Binding-site contacts:
Ligand atom O7 contacts residue PRO166 of chain 1.A at 3.8 Å.
Ligand atom C7 contacts residue TYR168 of chain 1.A at 4.0 Å (hydrophobic).
Ligand atom O7 contacts residue VAL169 of chain 1.A at 4.3 Å.
Ligand atom O5 contacts residue VAL169 of chain 1.A at 3.4 Å.
Ligand atom C2 contacts residue ASN193 of chain 1.A at 2.4 Å.
Ligand atom O6 contacts residue VAL169 of chain 1.A at 4.1 Å.
Ligand atom C7 contacts residue PRO166 of chain 1.A at 4.3 Å (hydrophobic).
Ligand atom C6 contacts residue SER170 of chain 1.A at 4.4 Å.
Ligand atom O7 contacts residue ASN193 of chain 1.A at 4.0 Å.
Ligand atom C8 contacts residue TYR162 of chain 1.A at 3.8 Å (hydrophobic).
Ligand atom C2 contacts residue VAL169 of chain 1.A at 3.9 Å (hydrophobic).
Ligand atom O5 contacts residue ASN193 of chain 1.A at 2.3 Å (h-bond).
Ligand atom C2 contacts residue TYR168 of chain 1.A at 4.2 Å (hydrophobic).
Ligand atom O7 contacts residue CYS167 of chain 1.A at 3.3 Å (h-bond).
Ligand atom O3 contacts residue TYR168 of chain 1.A at 3.5 Å.
Ligand atom O6 contacts residue ASN193 of chain 1.A at 4.5 Å.
Ligand atom C5 contacts residue VAL169 of chain 1.A at 4.4 Å (hydrophobic).
Ligand atom C8 contacts residue PRO166 of chain 1.A at 4.0 Å (hydrophobic).
Ligand atom C8 contacts residue TYR163 of chain 1.A at 4.1 Å (hydrophobic).
Ligand atom C5 contacts residue ASN193 of chain 1.A at 3.6 Å.
Ligand atom C3 contacts residue ASN193 of chain 1.A at 3.8 Å.
Ligand atom C1 contacts residue ASN193 of chain 1.A at 1.5 Å.
Ligand atom C7 contacts residue CYS161 of chain 1.A at 4.0 Å (hydrophobic).
Ligand atom C1 contacts residue SER170 of chain 1.A at 4.5 Å.
Ligand atom O5 contacts residue SER170 of chain 1.A at 3.6 Å.
Ligand atom O7 contacts residue CYS161 of chain 1.A at 3.3 Å (h-bond).
Ligand atom O7 contacts residue TYR168 of chain 1.A at 2.8 Å (h-bond).
Ligand atom O6 contacts residue SER170 of chain 1.A at 3.2 Å (h-bond).
Ligand atom C3 contacts residue TYR168 of chain 1.A at 4.2 Å (hydrophobic).
Ligand atom C7 contacts residue ASN193 of chain 1.A at 3.7 Å.
Ligand atom O4 contacts residue TYR168 of chain 1.A at 4.0 Å.
Ligand atom C4 contacts residue TYR168 of chain 1.A at 3.6 Å (hydrophobic).
Ligand atom C4 contacts residue VAL169 of chain 1.A at 4.3 Å (hydrophobic).
Ligand atom C1 contacts residue VAL169 of chain 1.A at 3.6 Å (hydrophobic).
Ligand atom C7 contacts residue CYS167 of chain 1.A at 4.4 Å (hydrophobic).
Ligand atom C4 contacts residue ASN193 of chain 1.A at 4.3 Å.
Ligand atom N2 contacts residue ASN193 of chain 1.A at 3.0 Å (h-bond).

This protein binds this small molecule.
Small molecule (SMILES): CC(=O)N[C@@H]1[C@@H](O)[C@H](O)[C@@H](CO)O[C@H]1O

Sequence of chain 1.A:
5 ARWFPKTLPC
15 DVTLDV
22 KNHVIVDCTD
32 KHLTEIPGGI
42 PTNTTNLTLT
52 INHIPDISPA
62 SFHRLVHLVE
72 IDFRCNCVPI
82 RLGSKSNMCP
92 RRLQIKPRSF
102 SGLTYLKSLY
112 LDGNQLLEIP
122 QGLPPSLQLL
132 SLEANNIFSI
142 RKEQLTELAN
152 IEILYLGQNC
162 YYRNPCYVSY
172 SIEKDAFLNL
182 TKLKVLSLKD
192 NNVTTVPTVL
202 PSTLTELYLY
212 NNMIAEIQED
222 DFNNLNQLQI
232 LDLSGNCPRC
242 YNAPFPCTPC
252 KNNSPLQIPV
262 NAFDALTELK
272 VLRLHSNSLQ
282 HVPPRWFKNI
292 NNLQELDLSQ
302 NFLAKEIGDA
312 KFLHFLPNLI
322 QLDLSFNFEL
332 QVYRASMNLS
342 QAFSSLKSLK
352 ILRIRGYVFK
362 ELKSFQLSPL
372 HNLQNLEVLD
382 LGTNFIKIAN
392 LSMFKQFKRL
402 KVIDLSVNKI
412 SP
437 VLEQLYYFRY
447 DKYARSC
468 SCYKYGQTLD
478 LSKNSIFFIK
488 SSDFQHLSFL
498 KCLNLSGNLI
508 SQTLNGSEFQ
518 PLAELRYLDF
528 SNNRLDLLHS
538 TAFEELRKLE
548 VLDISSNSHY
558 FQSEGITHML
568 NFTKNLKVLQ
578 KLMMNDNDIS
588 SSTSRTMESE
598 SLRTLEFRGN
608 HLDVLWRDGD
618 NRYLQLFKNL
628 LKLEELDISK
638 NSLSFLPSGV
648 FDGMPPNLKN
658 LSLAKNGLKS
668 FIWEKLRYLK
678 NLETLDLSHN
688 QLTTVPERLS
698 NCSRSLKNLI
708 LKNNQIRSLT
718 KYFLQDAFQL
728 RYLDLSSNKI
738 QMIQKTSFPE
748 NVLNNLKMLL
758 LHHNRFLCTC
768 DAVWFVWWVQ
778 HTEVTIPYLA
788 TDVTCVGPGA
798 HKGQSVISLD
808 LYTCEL